The small molecule below binds the protein below.
Small molecule (SMILES): Nc1ccn([C@@H]2O[C@H](CO)[C@@H](O)C2(F)F)c(=O)n1

Binding-site contacts:
Ligand atom C2 contacts residue PHE114 of chain 1.A at 3.5 Å (hydrophobic).
Ligand atom O3' contacts residue GLU172 of chain 1.A at 2.7 Å (salt-bridge).
Ligand atom C2 contacts residue GLN81 of chain 1.A at 3.6 Å.
Ligand atom N4 contacts residue PHE114 of chain 1.A at 3.4 Å.
Ligand atom N4 contacts residue ALA110 of chain 1.A at 3.4 Å.
Ligand atom C6 contacts residue GLU52 of chain 1.A at 3.2 Å.
Ligand atom C5 contacts residue PHE114 of chain 1.A at 3.9 Å (hydrophobic).
Ligand atom N3 contacts residue PHE114 of chain 1.A at 3.3 Å.
Ligand atom O5' contacts residue ARG105 of chain 1.A at 3.2 Å (salt-bridge).
Ligand atom O5' contacts residue GLU52 of chain 1.A at 2.6 Å (salt-bridge).
Ligand atom O2 contacts residue MET69 of chain 1.A at 3.5 Å.
Ligand atom F2 contacts residue PHE114 of chain 1.A at 3.4 Å.
Ligand atom C3' contacts residue TYR70 of chain 1.A at 3.8 Å (hydrophobic).
Ligand atom C4 contacts residue GLN81 of chain 1.A at 3.7 Å.
Ligand atom C2' contacts residue TYR70 of chain 1.A at 3.7 Å (hydrophobic).
Ligand atom N3 contacts residue PHE80 of chain 1.A at 3.8 Å.
Ligand atom F1 contacts residue PHE114 of chain 1.A at 3.5 Å.
Ligand atom C4' contacts residue GLU172 of chain 1.A at 3.7 Å.
Ligand atom C5' contacts residue GLU52 of chain 1.A at 3.4 Å.
Ligand atom F2 contacts residue ILE29 of chain 1.A at 3.8 Å.
Ligand atom N4 contacts residue GLN81 of chain 1.A at 3.1 Å (h-bond).
Ligand atom C4 contacts residue PHE114 of chain 1.A at 3.4 Å (hydrophobic).
Ligand atom C3' contacts residue GLU172 of chain 1.A at 3.2 Å.
Ligand atom N3 contacts residue GLN81 of chain 1.A at 2.8 Å (h-bond).
Ligand atom F1 contacts residue TYR70 of chain 1.A at 2.8 Å.
Ligand atom C5 contacts residue GLU52 of chain 1.A at 3.4 Å.
Ligand atom C5' contacts residue VAL54 of chain 1.A at 3.9 Å (hydrophobic).
Ligand atom C6 contacts residue ARG105 of chain 1.A at 3.7 Å.
Ligand atom F1 contacts residue ILE29 of chain 1.A at 3.4 Å.
Ligand atom F2 contacts residue ARG105 of chain 1.A at 3.0 Å.
Ligand atom C5 contacts residue TRP57 of chain 1.A at 3.9 Å (hydrophobic).
Ligand atom C5' contacts residue GLU172 of chain 1.A at 3.8 Å.
Ligand atom O2 contacts residue PHE114 of chain 1.A at 3.8 Å.
Ligand atom C2 contacts residue PHE80 of chain 1.A at 3.5 Å (hydrophobic).
Ligand atom O2 contacts residue GLN81 of chain 1.A at 3.6 Å (h-bond).
Ligand atom N4 contacts residue VAL84 of chain 1.A at 3.6 Å.
Ligand atom O2 contacts residue PHE80 of chain 1.A at 3.2 Å.
Ligand atom O3' contacts residue TYR70 of chain 1.A at 2.7 Å (h-bond).
Ligand atom O4' contacts residue TRP57 of chain 1.A at 3.3 Å.
Ligand atom C6 contacts residue TRP57 of chain 1.A at 3.8 Å (hydrophobic).

Sequence of chain 1.A:
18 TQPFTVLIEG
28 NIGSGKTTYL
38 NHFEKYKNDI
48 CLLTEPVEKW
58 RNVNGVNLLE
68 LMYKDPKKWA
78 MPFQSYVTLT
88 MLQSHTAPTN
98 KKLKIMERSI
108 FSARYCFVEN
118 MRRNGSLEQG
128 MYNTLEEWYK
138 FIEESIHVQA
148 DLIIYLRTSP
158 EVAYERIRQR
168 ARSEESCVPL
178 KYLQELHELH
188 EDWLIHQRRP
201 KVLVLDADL